Sequence of chain 1.B:
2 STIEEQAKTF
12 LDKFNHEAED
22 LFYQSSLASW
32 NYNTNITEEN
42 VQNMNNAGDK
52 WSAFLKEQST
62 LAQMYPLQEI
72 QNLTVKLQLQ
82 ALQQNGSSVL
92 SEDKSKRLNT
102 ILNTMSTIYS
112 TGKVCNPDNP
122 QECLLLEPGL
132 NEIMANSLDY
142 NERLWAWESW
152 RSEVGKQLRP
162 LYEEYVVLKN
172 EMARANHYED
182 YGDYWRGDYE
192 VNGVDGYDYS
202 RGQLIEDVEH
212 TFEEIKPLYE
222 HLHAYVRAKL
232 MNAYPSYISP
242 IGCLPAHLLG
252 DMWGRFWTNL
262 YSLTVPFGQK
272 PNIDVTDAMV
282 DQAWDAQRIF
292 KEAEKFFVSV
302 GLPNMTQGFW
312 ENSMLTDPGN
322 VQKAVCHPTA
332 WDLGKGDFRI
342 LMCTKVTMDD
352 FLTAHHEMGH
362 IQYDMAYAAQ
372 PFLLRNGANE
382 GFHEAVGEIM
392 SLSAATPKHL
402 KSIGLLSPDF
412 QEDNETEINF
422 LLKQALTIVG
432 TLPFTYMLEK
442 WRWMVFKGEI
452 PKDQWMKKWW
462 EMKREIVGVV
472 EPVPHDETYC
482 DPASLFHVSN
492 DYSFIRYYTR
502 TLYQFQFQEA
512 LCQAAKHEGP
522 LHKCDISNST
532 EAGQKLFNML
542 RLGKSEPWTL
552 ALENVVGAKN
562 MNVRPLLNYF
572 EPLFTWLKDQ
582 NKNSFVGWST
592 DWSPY

Binding-site contacts:
Ligand atom O6 contacts residue GLU40 of chain 1.B at 3.7 Å.
Ligand atom C1 contacts residue GLN323 of chain 1.B at 3.6 Å.
Ligand atom C4 contacts residue ASN36 of chain 1.B at 4.2 Å.
Ligand atom C1 contacts residue ASN36 of chain 1.B at 1.4 Å.
Ligand atom C7 contacts residue ASN36 of chain 1.B at 3.5 Å.
Ligand atom N2 contacts residue GLN323 of chain 1.B at 2.8 Å (h-bond).
Ligand atom C2 contacts residue GLN323 of chain 1.B at 3.7 Å.
Ligand atom C2 contacts residue ASN36 of chain 1.B at 2.4 Å.
Ligand atom O7 contacts residue ASN36 of chain 1.B at 3.8 Å.
Ligand atom C3 contacts residue GLN323 of chain 1.B at 4.5 Å.
Ligand atom N2 contacts residue ASN36 of chain 1.B at 2.9 Å (h-bond).
Ligand atom C7 contacts residue GLN323 of chain 1.B at 3.5 Å.
Ligand atom C3 contacts residue ASN36 of chain 1.B at 3.8 Å.
Ligand atom O5 contacts residue ASN41 of chain 1.B at 4.5 Å.
Ligand atom C6 contacts residue GLU40 of chain 1.B at 3.4 Å.
Ligand atom C5 contacts residue ASN36 of chain 1.B at 3.7 Å.
Ligand atom O5 contacts residue ASN36 of chain 1.B at 2.4 Å (h-bond).
Ligand atom C8 contacts residue GLN323 of chain 1.B at 3.4 Å.
Ligand atom O5 contacts residue THR38 of chain 1.B at 4.1 Å.
Ligand atom C6 contacts residue THR38 of chain 1.B at 4.4 Å.

The protein below binds the small molecule below.
Small molecule (SMILES): CC(=O)N[C@@H]1[C@@H](O)[C@H](O)[C@@H](CO)O[C@H]1O